Binding-site contacts:
Ligand atom C1 contacts residue ASN200 of chain 57.E at 1.4 Å.
Ligand atom C5 contacts residue ASN200 of chain 57.E at 3.3 Å.
Ligand atom C4 contacts residue ASN200 of chain 57.E at 3.8 Å.
Ligand atom C7 contacts residue LEU192 of chain 57.E at 3.8 Å (hydrophobic).
Ligand atom O5 contacts residue ASN200 of chain 57.E at 2.5 Å (h-bond).
Ligand atom C8 contacts residue VAL205 of chain 57.E at 3.7 Å (hydrophobic).
Ligand atom C3 contacts residue ASN200 of chain 57.E at 3.7 Å.
Ligand atom O7 contacts residue ASN200 of chain 57.E at 3.3 Å (h-bond).
Ligand atom C5 contacts residue SER197 of chain 57.E at 4.2 Å.
Ligand atom C6 contacts residue ASN200 of chain 57.E at 3.3 Å.
Ligand atom O6 contacts residue ASN200 of chain 57.E at 3.0 Å (h-bond).
Ligand atom N2 contacts residue ASN200 of chain 57.E at 3.3 Å (h-bond).
Ligand atom O7 contacts residue LYS203 of chain 57.E at 4.0 Å.
Ligand atom C6 contacts residue LEU199 of chain 57.E at 4.1 Å (hydrophobic).
Ligand atom C2 contacts residue LEU192 of chain 57.E at 4.3 Å (hydrophobic).
Ligand atom C1 contacts residue LEU192 of chain 57.E at 3.9 Å (hydrophobic).
Ligand atom O5 contacts residue SER197 of chain 57.E at 4.0 Å.
Ligand atom C2 contacts residue ASN200 of chain 57.E at 2.5 Å.
Ligand atom N2 contacts residue LEU192 of chain 57.E at 3.5 Å.
Ligand atom C8 contacts residue LEU192 of chain 57.E at 3.7 Å (hydrophobic).
Ligand atom C7 contacts residue ASN200 of chain 57.E at 3.6 Å.
Ligand atom C6 contacts residue SER197 of chain 57.E at 4.3 Å.

Sequence of chain 57.E:
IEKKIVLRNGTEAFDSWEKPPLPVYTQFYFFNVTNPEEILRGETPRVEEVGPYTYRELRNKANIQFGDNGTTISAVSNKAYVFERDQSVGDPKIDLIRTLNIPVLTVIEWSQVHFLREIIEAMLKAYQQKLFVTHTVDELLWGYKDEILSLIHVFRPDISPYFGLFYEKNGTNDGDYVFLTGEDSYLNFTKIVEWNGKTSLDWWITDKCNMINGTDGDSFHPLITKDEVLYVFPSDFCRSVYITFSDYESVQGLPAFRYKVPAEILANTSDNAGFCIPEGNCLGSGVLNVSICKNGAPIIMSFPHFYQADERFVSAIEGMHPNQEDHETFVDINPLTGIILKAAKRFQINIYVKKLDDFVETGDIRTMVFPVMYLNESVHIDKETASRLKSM

This protein binds this small molecule.
Small molecule (SMILES): CC(=O)N[C@@H]1[C@@H](O)[C@H](O)[C@@H](CO)O[C@H]1O